Sequence of chain 1.B:
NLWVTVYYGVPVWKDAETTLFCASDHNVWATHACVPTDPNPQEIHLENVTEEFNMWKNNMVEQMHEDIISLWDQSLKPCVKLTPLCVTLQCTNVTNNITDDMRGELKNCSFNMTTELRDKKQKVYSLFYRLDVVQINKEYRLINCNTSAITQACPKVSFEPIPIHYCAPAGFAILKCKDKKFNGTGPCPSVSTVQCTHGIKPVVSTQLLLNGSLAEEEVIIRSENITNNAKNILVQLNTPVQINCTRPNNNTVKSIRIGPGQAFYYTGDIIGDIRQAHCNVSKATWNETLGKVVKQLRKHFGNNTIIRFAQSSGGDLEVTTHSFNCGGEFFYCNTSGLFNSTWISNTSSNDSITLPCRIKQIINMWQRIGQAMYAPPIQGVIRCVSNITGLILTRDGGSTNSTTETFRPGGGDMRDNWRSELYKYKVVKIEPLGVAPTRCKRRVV

A protein and the small-molecule ligand that binds it are described below.
Small molecule (SMILES): CC(=O)N[C@H]1[C@H](O[C@H]2[C@H](O)[C@@H](NC(C)=O)CO[C@@H]2CO)O[C@H](CO)[C@@H](O)[C@@H]1O

Binding-site contacts:
Ligand atom C7 contacts residue ASP322 of chain 1.B at 4.4 Å.
Ligand atom C8 contacts residue LEU169 of chain 1.B at 4.3 Å (hydrophobic).
Ligand atom C5 contacts residue TYR167 of chain 1.B at 3.8 Å (hydrophobic).
Ligand atom C4 contacts residue ASN150 of chain 1.B at 4.2 Å.
Ligand atom O7 contacts residue ASN138 of chain 1.B at 3.6 Å (h-bond).
Ligand atom O5 contacts residue TYR167 of chain 1.B at 4.1 Å.
Ligand atom C1 contacts residue ASN150 of chain 1.B at 1.4 Å.
Ligand atom C8 contacts residue ASP322 of chain 1.B at 3.4 Å.
Ligand atom C7 contacts residue LEU169 of chain 1.B at 4.3 Å (hydrophobic).
Ligand atom C1 contacts residue TYR167 of chain 1.B at 3.9 Å (hydrophobic).
Ligand atom O5 contacts residue ASN150 of chain 1.B at 2.3 Å (h-bond).
Ligand atom C7 contacts residue TYR167 of chain 1.B at 4.3 Å (hydrophobic).
Ligand atom C3 contacts residue ASN150 of chain 1.B at 3.8 Å.
Ligand atom N2 contacts residue ASN150 of chain 1.B at 2.9 Å (h-bond).
Ligand atom O7 contacts residue ASN150 of chain 1.B at 2.9 Å (h-bond).
Ligand atom C5 contacts residue ASN150 of chain 1.B at 3.6 Å.
Ligand atom C8 contacts residue ASN138 of chain 1.B at 4.0 Å.
Ligand atom C8 contacts residue VAL136 of chain 1.B at 4.1 Å (hydrophobic).
Ligand atom C8 contacts residue ASN150 of chain 1.B at 4.5 Å.
Ligand atom O7 contacts residue VAL136 of chain 1.B at 4.2 Å.
Ligand atom N2 contacts residue ASP322 of chain 1.B at 4.3 Å.
Ligand atom C2 contacts residue ASN150 of chain 1.B at 2.4 Å.
Ligand atom C3 contacts residue TYR167 of chain 1.B at 4.2 Å (hydrophobic).
Ligand atom O7 contacts residue TYR167 of chain 1.B at 3.3 Å.
Ligand atom C7 contacts residue ASN150 of chain 1.B at 3.1 Å.
Ligand atom C7 contacts residue ASN138 of chain 1.B at 3.8 Å.